Sequence of chain 1.A:
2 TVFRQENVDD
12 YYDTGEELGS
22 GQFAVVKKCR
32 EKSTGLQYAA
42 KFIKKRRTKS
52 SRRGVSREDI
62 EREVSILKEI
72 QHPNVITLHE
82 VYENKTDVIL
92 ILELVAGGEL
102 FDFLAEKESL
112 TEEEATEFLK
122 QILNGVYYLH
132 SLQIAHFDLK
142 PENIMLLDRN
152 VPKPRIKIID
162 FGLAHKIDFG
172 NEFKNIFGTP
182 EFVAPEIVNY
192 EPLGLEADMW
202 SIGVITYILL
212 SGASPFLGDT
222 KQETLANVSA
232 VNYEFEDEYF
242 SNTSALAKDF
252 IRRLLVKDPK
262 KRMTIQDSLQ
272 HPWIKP

Binding-site contacts:
Ligand atom C5 contacts residue GLY20 of chain 1.A at 3.8 Å.
Ligand atom C6 contacts residue MES1 of chain 1.C at 3.5 Å.
Ligand atom C2 contacts residue SER21 of chain 1.A at 3.7 Å.
Ligand atom C12 contacts residue GLU94 of chain 1.A at 3.7 Å.
Ligand atom O2 contacts residue SER21 of chain 1.A at 3.1 Å.
Ligand atom O2 contacts residue GLY22 of chain 1.A at 3.4 Å (h-bond).
Ligand atom C11 contacts residue LEU19 of chain 1.A at 3.9 Å (hydrophobic).
Ligand atom O3 contacts residue GLU100 of chain 1.A at 2.5 Å (salt-bridge).
Ligand atom C4 contacts residue MES1 of chain 1.C at 3.7 Å.
Ligand atom C1 contacts residue MES1 of chain 1.C at 3.5 Å.
Ligand atom O3 contacts residue MES1 of chain 1.C at 3.7 Å.
Ligand atom O1 contacts residue VAL96 of chain 1.A at 2.8 Å (h-bond).
Ligand atom C2 contacts residue MES1 of chain 1.C at 3.6 Å.
Ligand atom C4 contacts residue GLY20 of chain 1.A at 3.7 Å.
Ligand atom C1 contacts residue GLY20 of chain 1.A at 3.9 Å.
Ligand atom C9 contacts residue VAL27 of chain 1.A at 3.9 Å (hydrophobic).
Ligand atom C8 contacts residue ILE160 of chain 1.A at 3.9 Å (hydrophobic).
Ligand atom C12 contacts residue ALA40 of chain 1.A at 3.6 Å (hydrophobic).
Ligand atom O1 contacts residue LEU95 of chain 1.A at 3.3 Å.
Ligand atom C3 contacts residue SER21 of chain 1.A at 3.5 Å.
Ligand atom C14 contacts residue MES1 of chain 1.C at 3.2 Å.
Ligand atom C2 contacts residue GLY20 of chain 1.A at 3.9 Å.
Ligand atom C14 contacts residue VAL27 of chain 1.A at 3.9 Å (hydrophobic).
Ligand atom C11 contacts residue VAL96 of chain 1.A at 3.5 Å (hydrophobic).
Ligand atom O1 contacts residue ALA40 of chain 1.A at 3.6 Å.
Ligand atom C6 contacts residue LEU19 of chain 1.A at 3.8 Å (hydrophobic).
Ligand atom C8 contacts residue VAL27 of chain 1.A at 3.8 Å (hydrophobic).
Ligand atom C6 contacts residue GLU100 of chain 1.A at 3.2 Å.
Ligand atom C8 contacts residue MES1 of chain 1.C at 3.8 Å.
Ligand atom C7 contacts residue MET146 of chain 1.A at 3.5 Å (hydrophobic).
Ligand atom O2 contacts residue GLY20 of chain 1.A at 3.7 Å.
Ligand atom C10 contacts residue MET146 of chain 1.A at 3.6 Å (hydrophobic).
Ligand atom C6 contacts residue GLY20 of chain 1.A at 3.9 Å.
Ligand atom C4 contacts residue VAL27 of chain 1.A at 3.9 Å (hydrophobic).
Ligand atom O1 contacts residue GLU94 of chain 1.A at 2.7 Å (salt-bridge).
Ligand atom C5 contacts residue MES1 of chain 1.C at 3.6 Å.
Ligand atom C13 contacts residue ALA40 of chain 1.A at 3.6 Å (hydrophobic).
Ligand atom C3 contacts residue MES1 of chain 1.C at 3.7 Å.
Ligand atom C3 contacts residue GLY20 of chain 1.A at 3.5 Å.
Ligand atom C1 contacts residue GLU100 of chain 1.A at 3.2 Å.

This protein binds this small molecule.
Small molecule (SMILES): Oc1ccc(/C=C/c2cc(O)cc(O)c2)cc1